The small molecule below binds the protein below.
Small molecule (SMILES): C=C(C)[C@H]1CN[C@H](C(=O)O)[C@H]1CC(=O)O

Binding-site contacts:
Ligand atom OD2 contacts residue GLY141 of chain 1.A at 3.6 Å.
Ligand atom O contacts residue SER142 of chain 1.A at 3.9 Å.
Ligand atom OXT contacts residue GLY141 of chain 1.A at 3.7 Å.
Ligand atom CB1 contacts residue LEU138 of chain 1.A at 3.8 Å (hydrophobic).
Ligand atom OXT contacts residue ARG96 of chain 1.A at 3.0 Å (salt-bridge).
Ligand atom CB1 contacts residue GLU193 of chain 1.A at 3.6 Å.
Ligand atom CD contacts residue PRO89 of chain 1.A at 3.1 Å (hydrophobic).
Ligand atom CG1 contacts residue GLU193 of chain 1.A at 3.9 Å.
Ligand atom OD1 contacts residue LEU138 of chain 1.A at 3.8 Å.
Ligand atom CD contacts residue MET196 of chain 1.A at 3.9 Å (hydrophobic).
Ligand atom CA contacts residue GLU193 of chain 1.A at 3.5 Å.
Ligand atom N contacts residue GLU193 of chain 1.A at 3.0 Å (salt-bridge).
Ligand atom CG1 contacts residue LEU138 of chain 1.A at 3.7 Å (hydrophobic).
Ligand atom CD1 contacts residue GLU13 of chain 1.A at 3.7 Å.
Ligand atom OD1 contacts residue THR143 of chain 1.A at 2.6 Å (h-bond).
Ligand atom CD contacts residue GLU193 of chain 1.A at 3.5 Å.
Ligand atom N contacts residue PRO89 of chain 1.A at 2.8 Å (h-bond).
Ligand atom O contacts residue ARG96 of chain 1.A at 2.8 Å (salt-bridge).
Ligand atom O contacts residue TRP61 of chain 1.A at 4.0 Å.
Ligand atom CG2 contacts residue TRP61 of chain 1.A at 3.5 Å (hydrophobic).
Ligand atom OD1 contacts residue GLU193 of chain 1.A at 3.5 Å.
Ligand atom C contacts residue ARG96 of chain 1.A at 3.5 Å.
Ligand atom CB1 contacts residue MET196 of chain 1.A at 4.0 Å (hydrophobic).
Ligand atom CD1 contacts residue TRP61 of chain 1.A at 3.4 Å (hydrophobic).
Ligand atom O contacts residue LEU90 of chain 1.A at 3.7 Å.
Ligand atom O contacts residue PRO89 of chain 1.A at 3.6 Å (h-bond).
Ligand atom O contacts residue THR91 of chain 1.A at 3.1 Å (h-bond).
Ligand atom C contacts residue SER142 of chain 1.A at 3.4 Å.
Ligand atom CG1 contacts residue THR143 of chain 1.A at 3.2 Å.
Ligand atom N contacts residue TYR220 of chain 1.A at 3.9 Å.
Ligand atom OD2 contacts residue THR143 of chain 1.A at 2.9 Å (h-bond).
Ligand atom CD2 contacts residue TRP61 of chain 1.A at 3.2 Å (hydrophobic).
Ligand atom CD2 contacts residue LEU138 of chain 1.A at 3.6 Å (hydrophobic).
Ligand atom OD2 contacts residue SER142 of chain 1.A at 3.1 Å (h-bond).
Ligand atom C contacts residue THR91 of chain 1.A at 3.5 Å.
Ligand atom N contacts residue THR91 of chain 1.A at 3.2 Å (h-bond).
Ligand atom CD contacts residue TRP61 of chain 1.A at 3.6 Å (hydrophobic).
Ligand atom CA contacts residue THR91 of chain 1.A at 3.3 Å.
Ligand atom OXT contacts residue SER142 of chain 1.A at 2.8 Å (h-bond).
Ligand atom CG contacts residue TRP61 of chain 1.A at 3.7 Å (hydrophobic).

Sequence of chain 1.A:
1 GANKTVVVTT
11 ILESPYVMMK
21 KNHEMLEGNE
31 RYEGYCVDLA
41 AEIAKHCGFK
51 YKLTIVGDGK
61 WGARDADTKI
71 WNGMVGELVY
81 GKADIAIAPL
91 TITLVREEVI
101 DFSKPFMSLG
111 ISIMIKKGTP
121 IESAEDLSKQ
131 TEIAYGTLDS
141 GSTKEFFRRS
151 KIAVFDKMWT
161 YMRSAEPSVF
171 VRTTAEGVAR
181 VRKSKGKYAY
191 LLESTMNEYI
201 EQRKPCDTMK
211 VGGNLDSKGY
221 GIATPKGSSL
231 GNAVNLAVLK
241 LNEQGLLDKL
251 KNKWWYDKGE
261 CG